The protein below binds the small molecule below.
Small molecule (SMILES): CC(=O)N[C@@H]1[C@@H](O)[C@H](O)[C@@H](CO)O[C@H]1O

Binding-site contacts:
Ligand atom N2 contacts residue ASN154 of chain 1.D at 2.9 Å (h-bond).
Ligand atom C3 contacts residue ASN154 of chain 1.D at 3.8 Å.
Ligand atom C1 contacts residue ASP150 of chain 1.D at 4.3 Å.
Ligand atom C7 contacts residue ASP150 of chain 1.D at 4.0 Å.
Ligand atom O5 contacts residue ASN154 of chain 1.D at 2.4 Å (h-bond).
Ligand atom C1 contacts residue ASN154 of chain 1.D at 1.4 Å.
Ligand atom O7 contacts residue ASN154 of chain 1.D at 3.9 Å.
Ligand atom C7 contacts residue ASN154 of chain 1.D at 3.6 Å.
Ligand atom C8 contacts residue ASN147 of chain 1.D at 4.0 Å.
Ligand atom C5 contacts residue ASN154 of chain 1.D at 3.7 Å.
Ligand atom C2 contacts residue ASN154 of chain 1.D at 2.5 Å.
Ligand atom C4 contacts residue ASN154 of chain 1.D at 4.2 Å.
Ligand atom C8 contacts residue THR151 of chain 1.D at 3.7 Å.
Ligand atom C8 contacts residue ASP150 of chain 1.D at 4.1 Å.
Ligand atom O7 contacts residue ASP150 of chain 1.D at 3.2 Å.

Sequence of chain 1.D:
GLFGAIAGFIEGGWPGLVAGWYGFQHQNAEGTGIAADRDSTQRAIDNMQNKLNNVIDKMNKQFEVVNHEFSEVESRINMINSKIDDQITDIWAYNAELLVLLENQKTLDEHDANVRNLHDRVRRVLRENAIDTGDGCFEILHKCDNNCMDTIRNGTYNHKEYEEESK